Sequence of chain 1.A:
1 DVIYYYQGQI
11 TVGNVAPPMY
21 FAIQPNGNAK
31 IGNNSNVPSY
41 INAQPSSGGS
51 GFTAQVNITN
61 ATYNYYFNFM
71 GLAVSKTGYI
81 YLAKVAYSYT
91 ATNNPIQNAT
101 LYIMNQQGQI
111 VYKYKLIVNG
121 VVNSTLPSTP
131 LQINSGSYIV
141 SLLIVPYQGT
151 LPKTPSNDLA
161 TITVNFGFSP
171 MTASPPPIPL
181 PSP

A small-molecule ligand and the protein it binds are described below.
Small molecule (SMILES): OC[C@H]1O[C@H](O)[C@@H](O)[C@@H](O)[C@@H]1O

Sequence of chain 1.E:
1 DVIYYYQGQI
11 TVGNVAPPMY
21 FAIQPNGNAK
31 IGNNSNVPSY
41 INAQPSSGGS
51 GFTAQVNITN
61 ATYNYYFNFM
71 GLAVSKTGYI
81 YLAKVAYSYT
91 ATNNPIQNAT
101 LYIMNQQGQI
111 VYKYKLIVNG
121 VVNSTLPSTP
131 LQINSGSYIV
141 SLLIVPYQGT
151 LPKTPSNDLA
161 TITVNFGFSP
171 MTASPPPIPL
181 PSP

Binding-site contacts:
Ligand atom O2 contacts residue THR172 of chain 1.E at 3.8 Å.
Ligand atom C3 contacts residue ALA173 of chain 1.E at 3.8 Å (hydrophobic).
Ligand atom C2 contacts residue THR172 of chain 1.E at 2.8 Å.
Ligand atom C1 contacts residue THR172 of chain 1.E at 1.4 Å.
Ligand atom C1 contacts residue ALA173 of chain 1.E at 3.9 Å (hydrophobic).
Ligand atom O5 contacts residue THR172 of chain 1.E at 2.4 Å (h-bond).
Ligand atom C3 contacts residue THR172 of chain 1.E at 3.6 Å.
Ligand atom O3 contacts residue ALA173 of chain 1.E at 3.7 Å.
Ligand atom C5 contacts residue THR172 of chain 1.E at 3.1 Å.
Ligand atom C6 contacts residue THR172 of chain 1.E at 4.3 Å.
Ligand atom C4 contacts residue THR172 of chain 1.E at 4.0 Å.
Ligand atom O6 contacts residue PRO38 of chain 1.A at 3.6 Å.
Ligand atom O6 contacts residue THR172 of chain 1.E at 4.3 Å.
Ligand atom C2 contacts residue ALA173 of chain 1.E at 3.7 Å (hydrophobic).